This protein binds this small molecule.
Small molecule (SMILES): CC(=O)N[C@H]1[C@H]([C@H](O)[C@H](O)CO)O[C@@](O[C@H]2[C@@H](O)[C@@H](CO)O[C@@H](O[C@H]3[C@H](O)[C@@H](O)[C@H](O)O[C@@H]3CO)[C@@H]2O)(C(=O)O)C[C@@H]1O

Sequence of chain 17.C:
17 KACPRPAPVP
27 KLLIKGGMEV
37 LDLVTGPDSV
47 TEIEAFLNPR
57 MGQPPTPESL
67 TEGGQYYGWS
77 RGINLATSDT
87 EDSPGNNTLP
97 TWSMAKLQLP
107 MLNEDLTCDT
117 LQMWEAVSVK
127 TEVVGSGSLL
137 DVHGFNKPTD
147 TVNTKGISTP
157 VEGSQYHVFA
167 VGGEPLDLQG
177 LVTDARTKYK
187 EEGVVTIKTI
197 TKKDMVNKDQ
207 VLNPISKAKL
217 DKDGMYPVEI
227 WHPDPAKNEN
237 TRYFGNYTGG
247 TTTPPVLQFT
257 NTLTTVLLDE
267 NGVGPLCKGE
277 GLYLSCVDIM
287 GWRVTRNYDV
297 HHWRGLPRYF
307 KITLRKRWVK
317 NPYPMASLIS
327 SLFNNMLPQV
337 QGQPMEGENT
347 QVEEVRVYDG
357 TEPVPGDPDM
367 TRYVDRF

Binding-site contacts:
Ligand atom C6 contacts residue TYR72 of chain 17.B at 3.9 Å (hydrophobic).
Ligand atom C4 contacts residue GLY78 of chain 17.B at 3.3 Å.
Ligand atom C4 contacts residue TYR72 of chain 17.B at 3.9 Å (hydrophobic).
Ligand atom C3 contacts residue HIS298 of chain 17.B at 3.5 Å.
Ligand atom O6 contacts residue ASN93 of chain 17.B at 3.5 Å (h-bond).
Ligand atom C11 contacts residue TYR72 of chain 17.B at 3.5 Å (hydrophobic).
Ligand atom O1B contacts residue ARG77 of chain 17.B at 2.7 Å (salt-bridge).
Ligand atom O3 contacts residue ASN80 of chain 17.B at 3.9 Å.
Ligand atom C3 contacts residue ARG77 of chain 17.B at 4.0 Å.
Ligand atom O1A contacts residue ARG77 of chain 17.B at 3.2 Å (salt-bridge).
Ligand atom C3 contacts residue GLY78 of chain 17.B at 3.8 Å.
Ligand atom O4 contacts residue HIS298 of chain 17.B at 3.1 Å (h-bond).
Ligand atom C1 contacts residue ARG77 of chain 17.B at 3.3 Å.
Ligand atom O4 contacts residue ASN80 of chain 17.B at 4.3 Å.
Ligand atom C3 contacts residue GLY78 of chain 17.B at 3.8 Å.
Ligand atom O4 contacts residue VAL296 of chain 17.B at 4.2 Å.
Ligand atom C4 contacts residue HIS298 of chain 17.B at 3.5 Å.
Ligand atom O4 contacts residue ILE79 of chain 17.B at 3.8 Å.
Ligand atom O1A contacts residue GLY78 of chain 17.B at 3.9 Å.
Ligand atom O3 contacts residue VAL296 of chain 17.B at 3.9 Å.
Ligand atom N5 contacts residue TYR72 of chain 17.B at 2.8 Å (h-bond).
Ligand atom C2 contacts residue GLY78 of chain 17.B at 3.9 Å.
Ligand atom C1 contacts residue TYR72 of chain 17.B at 3.7 Å (hydrophobic).
Ligand atom C1 contacts residue GLY78 of chain 17.B at 4.1 Å.
Ligand atom C5 contacts residue TYR72 of chain 17.B at 3.7 Å (hydrophobic).
Ligand atom O4 contacts residue GLY78 of chain 17.B at 3.1 Å.
Ligand atom O1A contacts residue TYR72 of chain 17.B at 3.0 Å.
Ligand atom O3 contacts residue GLY78 of chain 17.B at 3.0 Å.
Ligand atom C3 contacts residue VAL296 of chain 17.B at 3.5 Å (hydrophobic).
Ligand atom C11 contacts residue ASP85 of chain 17.C at 3.7 Å.
Ligand atom C6 contacts residue ASN93 of chain 17.B at 3.2 Å.
Ligand atom C10 contacts residue TYR72 of chain 17.B at 3.6 Å (hydrophobic).
Ligand atom C9 contacts residue ARG77 of chain 17.B at 3.5 Å.
Ligand atom C2 contacts residue VAL296 of chain 17.B at 4.3 Å (hydrophobic).
Ligand atom C5 contacts residue ASN93 of chain 17.B at 4.0 Å.
Ligand atom C5 contacts residue ARG77 of chain 17.B at 4.2 Å.
Ligand atom O1B contacts residue TYR72 of chain 17.B at 3.8 Å.
Ligand atom C4 contacts residue ARG77 of chain 17.B at 3.8 Å.
Ligand atom O4 contacts residue THR291 of chain 17.B at 3.3 Å.
Ligand atom O3 contacts residue ARG77 of chain 17.B at 4.1 Å.

Sequence of chain 17.B:
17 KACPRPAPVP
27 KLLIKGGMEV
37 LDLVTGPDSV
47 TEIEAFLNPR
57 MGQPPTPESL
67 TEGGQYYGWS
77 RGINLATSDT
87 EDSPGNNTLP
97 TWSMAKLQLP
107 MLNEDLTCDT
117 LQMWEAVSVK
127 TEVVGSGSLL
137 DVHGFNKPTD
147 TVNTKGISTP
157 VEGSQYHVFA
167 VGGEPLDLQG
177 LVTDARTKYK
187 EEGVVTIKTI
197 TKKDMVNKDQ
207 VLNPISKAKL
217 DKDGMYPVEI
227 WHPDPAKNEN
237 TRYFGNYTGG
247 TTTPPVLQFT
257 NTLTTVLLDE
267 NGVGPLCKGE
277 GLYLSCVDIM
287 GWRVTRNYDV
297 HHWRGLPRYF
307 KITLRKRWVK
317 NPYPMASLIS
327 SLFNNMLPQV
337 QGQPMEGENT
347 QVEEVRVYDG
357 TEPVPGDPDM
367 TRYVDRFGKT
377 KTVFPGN